Binding-site contacts:
Ligand atom C3 contacts residue ASN207 of chain 1.A at 3.8 Å.
Ligand atom C5 contacts residue ASN207 of chain 1.A at 3.7 Å.
Ligand atom N2 contacts residue ASN207 of chain 1.A at 2.9 Å (h-bond).
Ligand atom C2 contacts residue ASN207 of chain 1.A at 2.4 Å.
Ligand atom C4 contacts residue ASN207 of chain 1.A at 4.2 Å.
Ligand atom C7 contacts residue ASN207 of chain 1.A at 3.7 Å.
Ligand atom O5 contacts residue ASN207 of chain 1.A at 2.4 Å (h-bond).
Ligand atom C1 contacts residue ASN207 of chain 1.A at 1.4 Å.
Ligand atom O7 contacts residue ASN207 of chain 1.A at 4.1 Å.

A protein and the small-molecule ligand that binds it are described below.
Small molecule (SMILES): CC(=O)N[C@@H]1[C@@H](O)[C@H](O)[C@@H](CO)O[C@H]1O

Sequence of chain 1.A:
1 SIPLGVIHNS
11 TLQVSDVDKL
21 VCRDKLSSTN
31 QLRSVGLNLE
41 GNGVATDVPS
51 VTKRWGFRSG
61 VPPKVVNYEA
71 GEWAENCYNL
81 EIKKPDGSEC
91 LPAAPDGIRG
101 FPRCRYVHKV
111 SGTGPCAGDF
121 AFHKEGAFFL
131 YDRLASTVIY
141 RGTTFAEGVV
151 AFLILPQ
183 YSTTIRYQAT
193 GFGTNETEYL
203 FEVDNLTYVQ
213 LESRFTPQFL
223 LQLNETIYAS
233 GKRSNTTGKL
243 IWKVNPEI